Sequence of chain 1.A:
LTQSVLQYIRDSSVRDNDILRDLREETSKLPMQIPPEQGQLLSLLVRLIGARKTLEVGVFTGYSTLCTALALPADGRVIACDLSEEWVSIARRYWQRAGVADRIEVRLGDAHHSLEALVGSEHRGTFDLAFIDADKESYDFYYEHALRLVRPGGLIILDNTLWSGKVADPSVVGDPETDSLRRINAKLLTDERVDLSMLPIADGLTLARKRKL

Binding-site contacts:
Ligand atom O6 contacts residue ARG202 of chain 1.A at 3.6 Å.
Ligand atom O5 contacts residue GLU201 of chain 1.A at 2.7 Å (salt-bridge).
Ligand atom O6 contacts residue ASP200 of chain 1.A at 3.6 Å.
Ligand atom C1 contacts residue ARG202 of chain 1.A at 3.7 Å.
Ligand atom C3 contacts residue GLU201 of chain 1.A at 4.0 Å.
Ligand atom C4 contacts residue GLU201 of chain 1.A at 3.3 Å.
Ligand atom O5 contacts residue ASP200 of chain 1.A at 2.8 Å (salt-bridge).
Ligand atom O6 contacts residue LYS196 of chain 1.A at 4.0 Å.
Ligand atom C4 contacts residue ASP200 of chain 1.A at 4.0 Å.
Ligand atom C2 contacts residue GLU201 of chain 1.A at 3.4 Å.
Ligand atom O5 contacts residue ARG202 of chain 1.A at 3.2 Å (salt-bridge).
Ligand atom C2 contacts residue ARG202 of chain 1.A at 4.1 Å.
Ligand atom C2 contacts residue ASP200 of chain 1.A at 4.0 Å.
Ligand atom C3 contacts residue ASP200 of chain 1.A at 4.3 Å.
Ligand atom C1 contacts residue GLU201 of chain 1.A at 4.4 Å.
Ligand atom C4 contacts residue THR199 of chain 1.A at 3.7 Å.

The protein below binds the small molecule below.
Small molecule (SMILES): C[C@@H](O)[C@@H](C)O